Sequence of chain 1.C:
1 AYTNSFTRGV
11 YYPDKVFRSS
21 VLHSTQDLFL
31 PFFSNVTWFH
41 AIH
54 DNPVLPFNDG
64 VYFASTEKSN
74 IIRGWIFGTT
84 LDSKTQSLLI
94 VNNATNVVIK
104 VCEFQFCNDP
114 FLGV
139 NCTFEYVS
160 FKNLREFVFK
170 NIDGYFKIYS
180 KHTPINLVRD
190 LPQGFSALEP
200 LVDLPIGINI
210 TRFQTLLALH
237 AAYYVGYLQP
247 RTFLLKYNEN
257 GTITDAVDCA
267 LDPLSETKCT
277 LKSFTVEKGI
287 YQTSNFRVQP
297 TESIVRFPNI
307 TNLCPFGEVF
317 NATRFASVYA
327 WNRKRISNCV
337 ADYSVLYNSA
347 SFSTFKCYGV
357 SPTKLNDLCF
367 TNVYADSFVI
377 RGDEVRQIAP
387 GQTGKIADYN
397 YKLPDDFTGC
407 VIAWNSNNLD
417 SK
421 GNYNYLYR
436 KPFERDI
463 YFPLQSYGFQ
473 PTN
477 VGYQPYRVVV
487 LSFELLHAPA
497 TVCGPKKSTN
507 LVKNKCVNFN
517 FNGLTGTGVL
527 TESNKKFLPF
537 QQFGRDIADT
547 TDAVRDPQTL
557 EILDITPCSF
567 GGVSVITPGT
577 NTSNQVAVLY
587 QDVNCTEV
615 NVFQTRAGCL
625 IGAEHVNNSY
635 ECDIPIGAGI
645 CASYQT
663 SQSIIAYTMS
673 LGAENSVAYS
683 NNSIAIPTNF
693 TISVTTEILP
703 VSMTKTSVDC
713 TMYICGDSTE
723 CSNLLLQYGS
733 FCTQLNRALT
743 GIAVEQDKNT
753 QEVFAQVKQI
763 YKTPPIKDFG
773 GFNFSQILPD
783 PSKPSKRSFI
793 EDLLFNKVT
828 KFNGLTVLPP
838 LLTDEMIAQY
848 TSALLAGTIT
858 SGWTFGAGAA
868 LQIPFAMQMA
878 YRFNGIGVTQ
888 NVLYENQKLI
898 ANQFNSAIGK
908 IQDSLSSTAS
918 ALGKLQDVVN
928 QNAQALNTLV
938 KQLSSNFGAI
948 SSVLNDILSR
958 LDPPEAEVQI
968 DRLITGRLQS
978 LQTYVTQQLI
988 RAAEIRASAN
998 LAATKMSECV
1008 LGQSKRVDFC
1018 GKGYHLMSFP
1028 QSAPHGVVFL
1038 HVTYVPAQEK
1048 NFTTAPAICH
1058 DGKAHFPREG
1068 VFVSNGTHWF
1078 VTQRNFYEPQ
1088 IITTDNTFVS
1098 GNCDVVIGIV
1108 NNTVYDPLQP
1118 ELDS

This small molecule binds to this protein.
Small molecule (SMILES): CC(=O)N[C@@H]1[C@@H](O)[C@H](O)[C@@H](CO)O[C@H]1O

Binding-site contacts:
Ligand atom C7 contacts residue ASN35 of chain 1.C at 3.3 Å.
Ligand atom C4 contacts residue ASN35 of chain 1.C at 4.3 Å.
Ligand atom C3 contacts residue ASN35 of chain 1.C at 3.9 Å.
Ligand atom C1 contacts residue ASN35 of chain 1.C at 1.5 Å.
Ligand atom C2 contacts residue ASN35 of chain 1.C at 2.5 Å.
Ligand atom N2 contacts residue ASN35 of chain 1.C at 3.0 Å (h-bond).
Ligand atom O5 contacts residue ASN35 of chain 1.C at 2.4 Å (h-bond).
Ligand atom O7 contacts residue ASN35 of chain 1.C at 3.2 Å (h-bond).
Ligand atom C8 contacts residue ASN35 of chain 1.C at 4.5 Å.
Ligand atom C5 contacts residue ASN35 of chain 1.C at 3.8 Å.